A small-molecule ligand and the protein it binds are described below.
Small molecule (SMILES): O=C(N[C@@H](CO)C(=O)O)c1cccc(O)c1O

Binding-site contacts:
Ligand atom O4 contacts residue LYS134 of chain 1.A at 3.6 Å.
Ligand atom C4 contacts residue LYS125 of chain 1.A at 3.9 Å.
Ligand atom C7 contacts residue TYR106 of chain 1.A at 3.5 Å (hydrophobic).
Ligand atom O1 contacts residue DBH1 of chain 1.E at 2.9 Å (h-bond).
Ligand atom C16 contacts residue LYS125 of chain 1.A at 3.8 Å.
Ligand atom O15 contacts residue DBH1 of chain 1.E at 4.0 Å.
Ligand atom O1 contacts residue LYS125 of chain 1.A at 4.1 Å.
Ligand atom C10 contacts residue PHE123 of chain 1.A at 3.9 Å (hydrophobic).
Ligand atom O10 contacts residue DBH1 of chain 1.E at 3.1 Å (h-bond).
Ligand atom O7 contacts residue TYR132 of chain 1.A at 4.2 Å.
Ligand atom C25 contacts residue DBH1 of chain 1.E at 4.0 Å.
Ligand atom O4 contacts residue DBH1 of chain 1.F at 2.5 Å (h-bond).
Ligand atom C22 contacts residue ALA40 of chain 1.A at 4.1 Å (hydrophobic).
Ligand atom O7 contacts residue ILE41 of chain 1.A at 3.7 Å.
Ligand atom C13 contacts residue PHE133 of chain 1.A at 4.2 Å (hydrophobic).
Ligand atom O4 contacts residue DBH1 of chain 1.E at 3.2 Å (h-bond).
Ligand atom C1 contacts residue LYS134 of chain 1.A at 3.6 Å.
Ligand atom C13 contacts residue LYS134 of chain 1.A at 3.8 Å.
Ligand atom C10 contacts residue LYS125 of chain 1.A at 3.7 Å.
Ligand atom C4 contacts residue DBH1 of chain 1.F at 3.3 Å.
Ligand atom C10 contacts residue LYS134 of chain 1.A at 3.8 Å.
Ligand atom O1 contacts residue DBH1 of chain 1.F at 3.2 Å (h-bond).
Ligand atom O7 contacts residue ALA40 of chain 1.A at 3.5 Å.
Ligand atom C4 contacts residue TYR106 of chain 1.A at 3.6 Å (hydrophobic).
Ligand atom C19 contacts residue LYS125 of chain 1.A at 4.2 Å.
Ligand atom C4 contacts residue DBH1 of chain 1.E at 4.2 Å.
Ligand atom O4 contacts residue TYR106 of chain 1.A at 2.7 Å (h-bond).
Ligand atom C10 contacts residue TYR132 of chain 1.A at 4.2 Å (hydrophobic).
Ligand atom O1 contacts residue LYS134 of chain 1.A at 3.5 Å (salt-bridge).
Ligand atom C16 contacts residue LYS134 of chain 1.A at 3.8 Å.
Ligand atom C7 contacts residue LYS134 of chain 1.A at 4.0 Å.
Ligand atom C7 contacts residue LYS125 of chain 1.A at 3.9 Å.
Ligand atom C1 contacts residue LYS125 of chain 1.A at 3.8 Å.
Ligand atom C28 contacts residue ALA40 of chain 1.A at 4.1 Å (hydrophobic).
Ligand atom O13 contacts residue LYS125 of chain 1.A at 3.3 Å (salt-bridge).
Ligand atom C13 contacts residue TYR132 of chain 1.A at 3.8 Å (hydrophobic).
Ligand atom C13 contacts residue LYS125 of chain 1.A at 4.0 Å.
Ligand atom C4 contacts residue LYS134 of chain 1.A at 3.6 Å.
Ligand atom C7 contacts residue PHE123 of chain 1.A at 3.7 Å (hydrophobic).
Ligand atom C1 contacts residue DBH1 of chain 1.F at 3.6 Å.

Sequence of chain 1.A:
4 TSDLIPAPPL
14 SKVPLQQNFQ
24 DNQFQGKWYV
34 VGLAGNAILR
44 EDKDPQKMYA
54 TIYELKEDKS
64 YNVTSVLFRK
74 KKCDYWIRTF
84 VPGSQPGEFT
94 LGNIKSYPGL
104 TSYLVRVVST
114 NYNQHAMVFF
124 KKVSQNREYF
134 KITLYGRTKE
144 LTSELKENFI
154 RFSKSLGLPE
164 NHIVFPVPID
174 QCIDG